Sequence of chain 1.B:
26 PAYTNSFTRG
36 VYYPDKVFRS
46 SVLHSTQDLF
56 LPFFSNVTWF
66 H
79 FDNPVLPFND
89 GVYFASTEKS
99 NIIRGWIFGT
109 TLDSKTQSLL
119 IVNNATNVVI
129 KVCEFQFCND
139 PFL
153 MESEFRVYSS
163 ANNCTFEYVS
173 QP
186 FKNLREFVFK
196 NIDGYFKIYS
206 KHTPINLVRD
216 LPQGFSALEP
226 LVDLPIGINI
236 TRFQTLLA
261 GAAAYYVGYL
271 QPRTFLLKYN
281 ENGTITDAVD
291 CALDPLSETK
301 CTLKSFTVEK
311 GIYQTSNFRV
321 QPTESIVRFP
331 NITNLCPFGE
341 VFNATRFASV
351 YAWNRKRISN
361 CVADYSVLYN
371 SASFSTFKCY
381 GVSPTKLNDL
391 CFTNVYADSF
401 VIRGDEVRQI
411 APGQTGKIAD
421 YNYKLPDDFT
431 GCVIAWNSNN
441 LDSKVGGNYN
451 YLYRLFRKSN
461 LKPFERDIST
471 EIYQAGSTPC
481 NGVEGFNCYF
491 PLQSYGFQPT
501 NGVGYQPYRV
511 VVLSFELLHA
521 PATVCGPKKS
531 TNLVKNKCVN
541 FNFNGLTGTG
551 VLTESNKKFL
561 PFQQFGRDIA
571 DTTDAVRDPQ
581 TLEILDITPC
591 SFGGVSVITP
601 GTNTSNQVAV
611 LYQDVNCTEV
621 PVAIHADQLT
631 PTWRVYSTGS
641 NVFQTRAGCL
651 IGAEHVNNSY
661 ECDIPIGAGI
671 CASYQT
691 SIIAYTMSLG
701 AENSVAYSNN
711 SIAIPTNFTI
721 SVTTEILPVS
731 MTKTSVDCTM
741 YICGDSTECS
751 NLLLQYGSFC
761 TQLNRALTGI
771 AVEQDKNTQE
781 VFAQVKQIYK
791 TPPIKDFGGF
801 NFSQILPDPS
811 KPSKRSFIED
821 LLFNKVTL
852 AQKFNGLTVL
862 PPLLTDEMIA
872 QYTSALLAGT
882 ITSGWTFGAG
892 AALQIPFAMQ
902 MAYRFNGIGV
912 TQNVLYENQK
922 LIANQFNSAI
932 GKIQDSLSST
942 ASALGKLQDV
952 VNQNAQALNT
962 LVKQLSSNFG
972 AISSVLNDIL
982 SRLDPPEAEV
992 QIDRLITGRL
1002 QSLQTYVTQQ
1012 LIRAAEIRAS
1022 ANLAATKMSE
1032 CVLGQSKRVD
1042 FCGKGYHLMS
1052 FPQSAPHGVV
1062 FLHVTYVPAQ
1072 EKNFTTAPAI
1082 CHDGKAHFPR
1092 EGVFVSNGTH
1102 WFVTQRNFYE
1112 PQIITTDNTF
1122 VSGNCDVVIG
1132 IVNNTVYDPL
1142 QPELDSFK

A protein and the small-molecule ligand that binds it are described below.
Small molecule (SMILES): CC(=O)N[C@H]1[C@H](O[C@H]2[C@H](O)[C@@H](NC(C)=O)CO[C@@H]2CO)O[C@H](CO)[C@@H](O)[C@@H]1O

Binding-site contacts:
Ligand atom C2 contacts residue ASN1134 of chain 1.B at 4.3 Å.
Ligand atom O5 contacts residue ASN1134 of chain 1.B at 3.9 Å.
Ligand atom C1 contacts residue ASN1134 of chain 1.B at 3.4 Å.